Binding-site contacts:
Ligand atom C26 contacts residue VAL30 of chain 1.A at 2.8 Å (hydrophobic).
Ligand atom O43 contacts residue ARG29 of chain 1.A at 3.1 Å (salt-bridge).
Ligand atom C29 contacts residue VAL30 of chain 1.A at 3.0 Å (hydrophobic).
Ligand atom BR1 contacts residue TYR43 of chain 1.A at 3.7 Å.
Ligand atom N27 contacts residue LYS33 of chain 1.A at 2.7 Å (salt-bridge).
Ligand atom C10 contacts residue ASN86 of chain 1.A at 3.7 Å.
Ligand atom O30 contacts residue VAL30 of chain 1.A at 3.2 Å.
Ligand atom C31 contacts residue VAL30 of chain 1.A at 3.7 Å (hydrophobic).
Ligand atom O21 contacts residue PHE31 of chain 1.A at 3.2 Å.
Ligand atom O36 contacts residue ASP36 of chain 1.A at 2.8 Å (salt-bridge).
Ligand atom O22 contacts residue TYR43 of chain 1.A at 3.0 Å (h-bond).
Ligand atom C01 contacts residue TYR85 of chain 1.A at 3.6 Å (hydrophobic).
Ligand atom C13 contacts residue VAL30 of chain 1.A at 3.3 Å (hydrophobic).
Ligand atom C17 contacts residue VAL35 of chain 1.A at 3.5 Å (hydrophobic).
Ligand atom C31 contacts residue PRO34 of chain 1.A at 3.5 Å (hydrophobic).
Ligand atom N27 contacts residue VAL35 of chain 1.A at 3.6 Å.
Ligand atom C44 contacts residue VAL30 of chain 1.A at 3.3 Å (hydrophobic).
Ligand atom C44 contacts residue LYS33 of chain 1.A at 3.2 Å.
Ligand atom C01 contacts residue VAL40 of chain 1.A at 3.5 Å (hydrophobic).
Ligand atom O21 contacts residue ASN86 of chain 1.A at 3.8 Å.
Ligand atom C24 contacts residue VAL35 of chain 1.A at 3.4 Å (hydrophobic).
Ligand atom N27 contacts residue VAL30 of chain 1.A at 2.6 Å (h-bond).
Ligand atom BR1 contacts residue ILE78 of chain 1.A at 3.1 Å.
Ligand atom O22 contacts residue ASN86 of chain 1.A at 3.6 Å.
Ligand atom N27 contacts residue PRO34 of chain 1.A at 3.8 Å.
Ligand atom O43 contacts residue LYS33 of chain 1.A at 3.4 Å (salt-bridge).
Ligand atom C48 contacts residue PHE31 of chain 1.A at 3.7 Å (hydrophobic).
Ligand atom N16 contacts residue ASN86 of chain 1.A at 3.7 Å.
Ligand atom C10 contacts residue ILE96 of chain 1.A at 3.4 Å (hydrophobic).
Ligand atom C29 contacts residue LYS33 of chain 1.A at 3.6 Å.
Ligand atom C26 contacts residue LYS33 of chain 1.A at 3.4 Å.
Ligand atom C37 contacts residue GLU39 of chain 1.A at 3.3 Å.
Ligand atom C46 contacts residue MET51 of chain 1.A at 3.4 Å (hydrophobic).
Ligand atom C31 contacts residue LYS33 of chain 1.A at 3.5 Å.
Ligand atom O21 contacts residue ILE96 of chain 1.A at 3.4 Å.
Ligand atom O21 contacts residue ALA82 of chain 1.A at 3.4 Å.
Ligand atom C26 contacts residue VAL35 of chain 1.A at 3.5 Å (hydrophobic).
Ligand atom C24 contacts residue VAL30 of chain 1.A at 3.5 Å (hydrophobic).
Ligand atom O36 contacts residue VAL35 of chain 1.A at 3.4 Å.
Ligand atom C44 contacts residue ASP52 of chain 1.A at 3.8 Å.

Sequence of chain 1.A:
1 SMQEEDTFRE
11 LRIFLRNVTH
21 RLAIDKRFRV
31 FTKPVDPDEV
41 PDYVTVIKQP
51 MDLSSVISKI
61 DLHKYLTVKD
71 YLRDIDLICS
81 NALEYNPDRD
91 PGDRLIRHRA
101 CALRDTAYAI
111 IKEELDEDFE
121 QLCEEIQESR

This small molecule binds to this protein.
Small molecule (SMILES): C[C@H]1CCCN(S(=O)(=O)c2cc(NC(=O)CN3C(=O)CNC3=O)ccc2Br)C1